Binding-site contacts:
Ligand atom N2 contacts residue DC6 of chain 1.D at 2.8 Å (h-bond).
Ligand atom OP1 contacts residue LYS31 of chain 1.A at 3.0 Å (salt-bridge).
Ligand atom N4 contacts residue DG7 of chain 1.D at 2.9 Å (h-bond).
Ligand atom N4 contacts residue DC2 of chain 1.D at 3.1 Å (h-bond).
Ligand atom O2 contacts residue DG1 of chain 1.D at 2.8 Å (h-bond).
Ligand atom O2 contacts residue DG7 of chain 1.D at 2.7 Å (h-bond).
Ligand atom O6 contacts residue DG7 of chain 1.D at 3.4 Å (h-bond).
Ligand atom O4 contacts residue DA4 of chain 1.D at 3.0 Å (h-bond).
Ligand atom N3 contacts residue DG1 of chain 1.D at 2.9 Å (h-bond).
Ligand atom O4' contacts residue TRP26 of chain 1.A at 3.4 Å.
Ligand atom N2 contacts residue DC8 of chain 1.D at 2.7 Å (h-bond).
Ligand atom O6 contacts residue DG1 of chain 1.D at 3.2 Å (h-bond).
Ligand atom N2 contacts residue DG3 of chain 1.D at 3.1 Å (h-bond).
Ligand atom N4 contacts residue DG1 of chain 1.D at 2.9 Å (h-bond).
Ligand atom N3 contacts residue DG7 of chain 1.D at 2.9 Å (h-bond).
Ligand atom C2 contacts residue DT5 of chain 1.D at 3.4 Å.
Ligand atom N3 contacts residue TRP26 of chain 1.A at 3.0 Å (h-bond).
Ligand atom O4 contacts residue DG3 of chain 1.D at 3.2 Å (h-bond).
Ligand atom N3 contacts residue DA4 of chain 1.D at 2.8 Å (h-bond).
Ligand atom O6 contacts residue DC2 of chain 1.D at 2.8 Å (h-bond).
Ligand atom O4' contacts residue PRO30 of chain 1.A at 3.4 Å.
Ligand atom N1 contacts residue DC6 of chain 1.D at 2.8 Å (h-bond).
Ligand atom N2 contacts residue ARG33 of chain 1.A at 2.9 Å (salt-bridge).
Ligand atom N1 contacts residue DC2 of chain 1.D at 2.8 Å (h-bond).
Ligand atom O2 contacts residue ARG51 of chain 1.A at 2.8 Å (salt-bridge).
Ligand atom OP1 contacts residue LYS24 of chain 1.A at 2.8 Å (salt-bridge).
Ligand atom N4 contacts residue DG3 of chain 1.D at 3.0 Å (h-bond).
Ligand atom N6 contacts residue DT5 of chain 1.D at 3.0 Å (h-bond).
Ligand atom O2 contacts residue ARG51 of chain 1.A at 3.0 Å (salt-bridge).
Ligand atom N2 contacts residue DC2 of chain 1.D at 2.8 Å (h-bond).
Ligand atom N1 contacts residue DT5 of chain 1.D at 2.7 Å (h-bond).
Ligand atom N1 contacts residue DC8 of chain 1.D at 2.9 Å (h-bond).
Ligand atom O4' contacts residue ARG51 of chain 1.A at 3.0 Å (salt-bridge).
Ligand atom N6 contacts residue DA4 of chain 1.D at 3.2 Å (h-bond).
Ligand atom O6 contacts residue DC6 of chain 1.D at 2.8 Å (h-bond).
Ligand atom N3 contacts residue DG3 of chain 1.D at 2.9 Å (h-bond).
Ligand atom O2 contacts residue DG3 of chain 1.D at 2.7 Å (h-bond).
Ligand atom N4 contacts residue DC6 of chain 1.D at 3.2 Å (h-bond).
Ligand atom O6 contacts residue DC8 of chain 1.D at 3.0 Å (h-bond).
Ligand atom N2 contacts residue LEU28 of chain 1.A at 3.2 Å (h-bond).

The protein below binds the small molecule below.
Small molecule (SMILES): Cc1cn([C@H]2C[C@H](O[P](=O)(O)OC[C@H]3O[C@@H](n4ccc(N)nc4=O)C[C@@H]3O[P](=O)(O)OC[C@H]3O[C@@H](n4cnc5c(=O)nc(N)[nH]c54)C[C@@H]3O[P](=O)(O)OC[C@H]3O[C@@H](n4ccc(N)nc4=O)C[C@@H]3O)[C@@H](CO[P](=O)(O)O[C@H]3C[C@H](n4cnc5c(N)ncnc54)O[C@@H]3CO[P](=O)(O)O[C@H]3C[C@H](n4cnc5c(=O)nc(N)[nH]c54)O[C@@H]3CO[P](=O)(O)O[C@H]3C[C@H](n4ccc(N)nc4=O)O[C@@H]3CO[P](=O)(O)O[C@H]3C[C@H](n4cnc5c(=O)nc(N)[nH]c54)O[C@@H]3CO)O2)c(=O)[nH]c1=O

Sequence of chain 1.A:
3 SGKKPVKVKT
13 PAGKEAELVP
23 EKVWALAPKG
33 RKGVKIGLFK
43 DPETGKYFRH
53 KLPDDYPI